A small-molecule ligand and the protein it binds are described below.
Small molecule (SMILES): CC(=O)N[C@@H]1[C@@H](O)[C@H](O)[C@@H](CO)O[C@H]1O

Sequence of chain 1.E:
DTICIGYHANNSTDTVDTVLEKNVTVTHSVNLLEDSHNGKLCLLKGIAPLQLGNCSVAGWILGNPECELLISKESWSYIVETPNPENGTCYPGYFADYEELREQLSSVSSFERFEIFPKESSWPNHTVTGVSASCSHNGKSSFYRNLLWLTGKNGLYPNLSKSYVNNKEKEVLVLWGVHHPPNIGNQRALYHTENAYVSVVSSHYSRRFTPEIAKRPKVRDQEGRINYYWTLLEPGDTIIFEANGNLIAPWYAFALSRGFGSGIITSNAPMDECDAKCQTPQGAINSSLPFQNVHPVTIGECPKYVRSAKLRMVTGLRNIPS

Binding-site contacts:
Ligand atom C7 contacts residue ASN40 of chain 1.E at 3.4 Å.
Ligand atom N2 contacts residue ASN40 of chain 1.E at 3.0 Å (h-bond).
Ligand atom O5 contacts residue ASN40 of chain 1.E at 2.5 Å (h-bond).
Ligand atom C2 contacts residue ASN40 of chain 1.E at 2.5 Å.
Ligand atom O7 contacts residue ASN40 of chain 1.E at 3.4 Å (h-bond).
Ligand atom C5 contacts residue ASN40 of chain 1.E at 3.8 Å.
Ligand atom C4 contacts residue ASN40 of chain 1.E at 4.3 Å.
Ligand atom C1 contacts residue ASN40 of chain 1.E at 1.5 Å.
Ligand atom C3 contacts residue ASN40 of chain 1.E at 3.9 Å.
Ligand atom C8 contacts residue LYS39 of chain 1.E at 3.6 Å.